Binding-site contacts:
Ligand atom C6 contacts residue LEU275 of chain 1.B at 4.2 Å (hydrophobic).
Ligand atom C9 contacts residue VAL323 of chain 1.B at 3.7 Å (hydrophobic).
Ligand atom C3 contacts residue LEU272 of chain 1.B at 4.1 Å (hydrophobic).
Ligand atom C3 contacts residue HEM1 of chain 1.I at 3.9 Å.
Ligand atom C8 contacts residue ASP325 of chain 1.B at 4.1 Å.
Ligand atom C2 contacts residue TYR118 of chain 1.B at 3.7 Å (hydrophobic).
Ligand atom C10 contacts residue CAM1 of chain 1.K at 0.3 Å.
Ligand atom O2 contacts residue TRP109 of chain 1.B at 3.5 Å.
Ligand atom C4 contacts residue CAM1 of chain 1.K at 0.3 Å.
Ligand atom C10 contacts residue LEU275 of chain 1.B at 4.0 Å (hydrophobic).
Ligand atom C9 contacts residue THR280 of chain 1.B at 3.8 Å.
Ligand atom C2 contacts residue TRP109 of chain 1.B at 4.2 Å (hydrophobic).
Ligand atom C8 contacts residue VAL323 of chain 1.B at 3.8 Å (hydrophobic).
Ligand atom C10 contacts residue TRP109 of chain 1.B at 3.9 Å (hydrophobic).
Ligand atom C9 contacts residue VAL424 of chain 1.B at 4.2 Å (hydrophobic).
Ligand atom O5 contacts residue GLY276 of chain 1.B at 3.9 Å.
Ligand atom O2 contacts residue LEU275 of chain 1.B at 3.7 Å.
Ligand atom C10 contacts residue VAL424 of chain 1.B at 3.8 Å (hydrophobic).
Ligand atom C2 contacts residue CAM1 of chain 1.K at 0.1 Å.
Ligand atom C6 contacts residue GLY276 of chain 1.B at 3.9 Å.
Ligand atom C9 contacts residue HEM1 of chain 1.I at 4.2 Å.
Ligand atom C7 contacts residue CAM1 of chain 1.K at 0.1 Å.
Ligand atom C1 contacts residue CAM1 of chain 1.K at 0.1 Å.
Ligand atom C5 contacts residue HEM1 of chain 1.I at 3.7 Å.
Ligand atom C6 contacts residue CAM1 of chain 1.K at 0.3 Å.
Ligand atom C3 contacts residue THR123 of chain 1.B at 3.8 Å.
Ligand atom O2 contacts residue CAM1 of chain 1.K at 0.3 Å (h-bond).
Ligand atom O5 contacts residue THR280 of chain 1.B at 4.0 Å.
Ligand atom O2 contacts residue TYR118 of chain 1.B at 2.8 Å (h-bond).
Ligand atom O2 contacts residue LEU272 of chain 1.B at 3.7 Å.
Ligand atom C8 contacts residue CAM1 of chain 1.K at 0.1 Å.
Ligand atom C5 contacts residue CAM1 of chain 1.K at 0.2 Å.
Ligand atom C9 contacts residue CAM1 of chain 1.K at 0.4 Å.
Ligand atom O5 contacts residue CAM1 of chain 1.K at 1.5 Å.
Ligand atom C4 contacts residue HEM1 of chain 1.I at 3.6 Å.
Ligand atom O5 contacts residue HEM1 of chain 1.I at 2.9 Å.
Ligand atom C2 contacts residue LEU272 of chain 1.B at 3.9 Å (hydrophobic).
Ligand atom C3 contacts residue CAM1 of chain 1.K at 0.2 Å.
Ligand atom C3 contacts residue TYR118 of chain 1.B at 4.2 Å (hydrophobic).
Ligand atom C10 contacts residue THR207 of chain 1.B at 3.9 Å.

This small molecule binds to this protein.
Small molecule (SMILES): CC1(C)[C@H]2CC(=O)[C@]1(C)C[C@H]2O

Sequence of chain 1.B:
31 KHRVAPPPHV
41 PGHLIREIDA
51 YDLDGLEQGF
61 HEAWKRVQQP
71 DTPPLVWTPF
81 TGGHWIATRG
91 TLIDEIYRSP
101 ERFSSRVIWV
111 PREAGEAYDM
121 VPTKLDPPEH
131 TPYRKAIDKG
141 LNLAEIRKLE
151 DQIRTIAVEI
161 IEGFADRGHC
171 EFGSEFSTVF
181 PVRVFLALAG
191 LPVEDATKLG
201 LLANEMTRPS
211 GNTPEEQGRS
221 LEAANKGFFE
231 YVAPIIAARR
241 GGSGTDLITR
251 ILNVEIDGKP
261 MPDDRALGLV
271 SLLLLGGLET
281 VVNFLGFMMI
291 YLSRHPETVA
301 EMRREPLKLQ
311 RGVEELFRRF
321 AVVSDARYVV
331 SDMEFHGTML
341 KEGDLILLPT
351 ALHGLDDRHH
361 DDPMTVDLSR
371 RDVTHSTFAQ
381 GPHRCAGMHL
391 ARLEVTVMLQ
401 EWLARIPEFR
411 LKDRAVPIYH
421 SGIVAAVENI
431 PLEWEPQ